Sequence of chain 2.A:
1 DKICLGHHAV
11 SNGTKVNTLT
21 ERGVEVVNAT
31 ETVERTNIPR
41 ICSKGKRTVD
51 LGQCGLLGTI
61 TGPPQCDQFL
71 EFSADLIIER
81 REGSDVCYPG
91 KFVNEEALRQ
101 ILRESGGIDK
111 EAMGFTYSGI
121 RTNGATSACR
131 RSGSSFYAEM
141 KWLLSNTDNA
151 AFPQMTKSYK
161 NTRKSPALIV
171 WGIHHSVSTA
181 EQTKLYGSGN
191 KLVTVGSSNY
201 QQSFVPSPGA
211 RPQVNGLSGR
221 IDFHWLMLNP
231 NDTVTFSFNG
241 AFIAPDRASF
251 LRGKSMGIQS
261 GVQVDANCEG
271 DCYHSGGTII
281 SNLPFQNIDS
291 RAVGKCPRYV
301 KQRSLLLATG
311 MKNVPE

Binding-site contacts:
Ligand atom C1 contacts residue ASN28 of chain 2.A at 1.4 Å.
Ligand atom C3 contacts residue ASN28 of chain 2.A at 3.8 Å.
Ligand atom N2 contacts residue ASN28 of chain 2.A at 2.9 Å (h-bond).
Ligand atom O6 contacts residue VAL107 of chain 2.C at 4.2 Å.
Ligand atom C1 contacts residue THR309 of chain 2.A at 4.1 Å.
Ligand atom C5 contacts residue ASN28 of chain 2.A at 3.6 Å.
Ligand atom C7 contacts residue ASN28 of chain 2.A at 3.6 Å.
Ligand atom C2 contacts residue ASN28 of chain 2.A at 2.4 Å.
Ligand atom C6 contacts residue VAL105 of chain 2.C at 4.3 Å (hydrophobic).
Ligand atom O7 contacts residue ASN28 of chain 2.A at 3.8 Å.
Ligand atom O5 contacts residue THR309 of chain 2.A at 3.5 Å (h-bond).
Ligand atom O5 contacts residue ASN28 of chain 2.A at 2.3 Å (h-bond).
Ligand atom C4 contacts residue ASN28 of chain 2.A at 4.2 Å.
Ligand atom O6 contacts residue THR30 of chain 2.A at 3.3 Å (h-bond).
Ligand atom C6 contacts residue THR30 of chain 2.A at 4.3 Å.
Ligand atom C4 contacts residue VAL105 of chain 2.C at 4.3 Å (hydrophobic).
Ligand atom C6 contacts residue THR309 of chain 2.A at 4.5 Å.

Sequence of chain 2.C:
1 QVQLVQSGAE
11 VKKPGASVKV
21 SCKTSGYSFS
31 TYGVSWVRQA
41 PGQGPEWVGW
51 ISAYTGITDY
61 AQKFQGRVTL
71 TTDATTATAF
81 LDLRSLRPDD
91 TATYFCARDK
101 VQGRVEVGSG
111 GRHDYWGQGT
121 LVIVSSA

A small-molecule ligand and the protein it binds are described below.
Small molecule (SMILES): CC(=O)N[C@@H]1[C@@H](O)[C@H](O)[C@@H](CO)O[C@H]1O